Sequence of chain 1.B:
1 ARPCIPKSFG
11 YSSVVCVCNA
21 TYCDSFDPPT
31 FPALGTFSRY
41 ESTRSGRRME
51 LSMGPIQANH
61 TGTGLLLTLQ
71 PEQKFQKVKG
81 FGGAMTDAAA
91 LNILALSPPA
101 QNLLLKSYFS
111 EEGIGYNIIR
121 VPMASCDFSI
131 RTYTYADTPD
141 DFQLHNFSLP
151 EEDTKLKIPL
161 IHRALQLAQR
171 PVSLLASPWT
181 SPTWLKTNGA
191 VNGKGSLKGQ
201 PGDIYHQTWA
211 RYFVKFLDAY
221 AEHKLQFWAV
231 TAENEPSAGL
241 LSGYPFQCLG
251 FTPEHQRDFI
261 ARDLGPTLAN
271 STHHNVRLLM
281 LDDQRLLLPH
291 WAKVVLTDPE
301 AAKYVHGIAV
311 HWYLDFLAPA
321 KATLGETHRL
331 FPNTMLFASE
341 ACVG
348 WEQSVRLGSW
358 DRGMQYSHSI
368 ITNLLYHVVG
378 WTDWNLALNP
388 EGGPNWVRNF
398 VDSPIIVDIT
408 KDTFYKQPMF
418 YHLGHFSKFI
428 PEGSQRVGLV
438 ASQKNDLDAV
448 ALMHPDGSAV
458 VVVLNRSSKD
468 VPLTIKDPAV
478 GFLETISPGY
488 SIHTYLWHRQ

The protein below binds the small molecule below.
Small molecule (SMILES): CC(C)CCCS(=O)(=O)C[C@H]1NC[C@@H](O)[C@H](O)[C@H]1O

Binding-site contacts:
Ligand atom C8 contacts residue TYR244 of chain 1.B at 3.8 Å (hydrophobic).
Ligand atom C18 contacts residue TYR244 of chain 1.B at 3.6 Å (hydrophobic).
Ligand atom C11 contacts residue TYR244 of chain 1.B at 3.6 Å (hydrophobic).
Ligand atom O8 contacts residue TRP381 of chain 1.B at 3.1 Å (h-bond).
Ligand atom O10 contacts residue TRP179 of chain 1.B at 2.9 Å (h-bond).
Ligand atom C9 contacts residue PHE246 of chain 1.B at 3.4 Å (hydrophobic).
Ligand atom O12 contacts residue ASN396 of chain 1.B at 3.7 Å.
Ligand atom C6 contacts residue TRP381 of chain 1.B at 4.0 Å (hydrophobic).
Ligand atom O10 contacts residue ASP127 of chain 1.B at 2.7 Å (salt-bridge).
Ligand atom N2 contacts residue TYR313 of chain 1.B at 3.6 Å.
Ligand atom C6 contacts residue TRP179 of chain 1.B at 4.1 Å (hydrophobic).
Ligand atom C3 contacts residue TYR313 of chain 1.B at 3.8 Å (hydrophobic).
Ligand atom C7 contacts residue GLU235 of chain 1.B at 3.1 Å.
Ligand atom C7 contacts residue GLU340 of chain 1.B at 3.2 Å.
Ligand atom O14 contacts residue GLN284 of chain 1.B at 3.7 Å.
Ligand atom O14 contacts residue TYR313 of chain 1.B at 4.1 Å.
Ligand atom C5 contacts residue PHE246 of chain 1.B at 4.0 Å (hydrophobic).
Ligand atom O8 contacts residue ASP127 of chain 1.B at 2.4 Å (salt-bridge).
Ligand atom C5 contacts residue TRP381 of chain 1.B at 4.0 Å (hydrophobic).
Ligand atom C7 contacts residue PHE246 of chain 1.B at 4.2 Å (hydrophobic).
Ligand atom C9 contacts residue ASN396 of chain 1.B at 3.4 Å.
Ligand atom O10 contacts residue PHE246 of chain 1.B at 3.6 Å.
Ligand atom C16 contacts residue PHE246 of chain 1.B at 4.0 Å (hydrophobic).
Ligand atom C9 contacts residue PRO245 of chain 1.B at 3.7 Å (hydrophobic).
Ligand atom N2 contacts residue GLU235 of chain 1.B at 3.0 Å (salt-bridge).
Ligand atom O12 contacts residue CYS342 of chain 1.B at 4.1 Å.
Ligand atom C5 contacts residue ASP127 of chain 1.B at 3.2 Å.
Ligand atom O14 contacts residue GLU235 of chain 1.B at 2.7 Å (salt-bridge).
Ligand atom O8 contacts residue PHE128 of chain 1.B at 3.1 Å.
Ligand atom C6 contacts residue ASP127 of chain 1.B at 3.7 Å.
Ligand atom C4 contacts residue TYR313 of chain 1.B at 4.0 Å (hydrophobic).
Ligand atom O13 contacts residue TYR313 of chain 1.B at 3.4 Å.
Ligand atom S17 contacts residue GLU235 of chain 1.B at 4.1 Å.
Ligand atom O12 contacts residue VAL398 of chain 1.B at 3.9 Å.
Ligand atom C4 contacts residue GLU340 of chain 1.B at 3.7 Å.
Ligand atom N2 contacts residue GLU340 of chain 1.B at 2.7 Å (salt-bridge).
Ligand atom C8 contacts residue PHE246 of chain 1.B at 3.9 Å (hydrophobic).
Ligand atom O10 contacts residue TRP381 of chain 1.B at 3.8 Å.
Ligand atom C3 contacts residue GLU340 of chain 1.B at 3.6 Å.
Ligand atom C6 contacts residue GLU340 of chain 1.B at 3.4 Å.